Sequence of chain 1.A:
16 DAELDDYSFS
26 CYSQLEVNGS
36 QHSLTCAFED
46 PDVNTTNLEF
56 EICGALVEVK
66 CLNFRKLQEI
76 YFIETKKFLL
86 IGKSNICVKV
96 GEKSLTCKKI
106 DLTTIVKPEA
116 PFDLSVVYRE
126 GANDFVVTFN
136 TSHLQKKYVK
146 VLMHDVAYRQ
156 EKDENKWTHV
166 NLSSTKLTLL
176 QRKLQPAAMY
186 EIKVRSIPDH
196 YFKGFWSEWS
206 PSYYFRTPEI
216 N

Binding-site contacts:
Ligand atom N2 contacts residue ASN135 of chain 1.A at 3.2 Å (h-bond).
Ligand atom O6 contacts residue PHE117 of chain 1.A at 3.9 Å.
Ligand atom C1 contacts residue FUC1 of chain 1.E at 3.6 Å.
Ligand atom O5 contacts residue ASN135 of chain 1.A at 2.5 Å (h-bond).
Ligand atom C7 contacts residue ASN135 of chain 1.A at 3.7 Å.
Ligand atom C5 contacts residue FUC1 of chain 1.E at 4.4 Å.
Ligand atom O4 contacts residue GLN140 of chain 1.A at 4.3 Å.
Ligand atom O4 contacts residue FUC1 of chain 1.E at 4.4 Å.
Ligand atom O5 contacts residue FUC1 of chain 1.E at 4.4 Å.
Ligand atom C4 contacts residue FUC1 of chain 1.E at 4.1 Å.
Ligand atom C6 contacts residue FUC1 of chain 1.E at 3.3 Å.
Ligand atom C3 contacts residue ASN135 of chain 1.A at 4.0 Å.
Ligand atom C8 contacts residue FUC1 of chain 1.E at 3.8 Å.
Ligand atom C2 contacts residue ASN135 of chain 1.A at 2.6 Å.
Ligand atom O7 contacts residue ASN135 of chain 1.A at 3.8 Å.
Ligand atom C1 contacts residue ASN135 of chain 1.A at 1.7 Å.
Ligand atom C5 contacts residue GLN140 of chain 1.A at 4.2 Å.
Ligand atom C7 contacts residue FUC1 of chain 1.E at 3.5 Å.
Ligand atom C6 contacts residue GLN140 of chain 1.A at 4.1 Å.
Ligand atom C2 contacts residue FUC1 of chain 1.E at 3.8 Å.
Ligand atom O5 contacts residue PHE117 of chain 1.A at 3.8 Å.
Ligand atom N2 contacts residue FUC1 of chain 1.E at 2.8 Å (h-bond).
Ligand atom O6 contacts residue FUC1 of chain 1.E at 2.7 Å.
Ligand atom O7 contacts residue FUC1 of chain 1.E at 3.9 Å.
Ligand atom C1 contacts residue PHE117 of chain 1.A at 4.3 Å (hydrophobic).
Ligand atom C5 contacts residue ASN135 of chain 1.A at 3.8 Å.
Ligand atom C4 contacts residue ASN135 of chain 1.A at 4.4 Å.

A protein and the small-molecule ligand that binds it are described below.
Small molecule (SMILES): CC(=O)N[C@H]1[C@H](O[C@H]2[C@H](O)[C@@H](NC(C)=O)CO[C@@H]2CO)O[C@H](CO)[C@@H](O)[C@@H]1O